Binding-site contacts:
Ligand atom C5 contacts residue GLN214 of chain 1.A at 3.4 Å.
Ligand atom O6 contacts residue TYR254 of chain 1.A at 3.4 Å (h-bond).
Ligand atom C1 contacts residue GLN214 of chain 1.A at 3.3 Å.
Ligand atom N2 contacts residue ALA213 of chain 1.A at 3.9 Å.
Ligand atom C2 contacts residue SER263 of chain 1.A at 3.9 Å.
Ligand atom C8 contacts residue SER263 of chain 1.A at 3.8 Å.
Ligand atom C3 contacts residue PHE217 of chain 1.A at 3.5 Å (hydrophobic).
Ligand atom N2 contacts residue SER263 of chain 1.A at 3.0 Å (h-bond).
Ligand atom C1 contacts residue ASN266 of chain 1.A at 1.4 Å.
Ligand atom C7 contacts residue SER263 of chain 1.A at 3.9 Å.
Ligand atom N2 contacts residue ASN266 of chain 1.A at 2.9 Å (h-bond).
Ligand atom C2 contacts residue PHE217 of chain 1.A at 3.9 Å (hydrophobic).
Ligand atom C1 contacts residue PHE217 of chain 1.A at 3.9 Å (hydrophobic).
Ligand atom O3 contacts residue ALA213 of chain 1.A at 3.5 Å.
Ligand atom N2 contacts residue PHE217 of chain 1.A at 3.3 Å.
Ligand atom C8 contacts residue LEU264 of chain 1.A at 3.7 Å (hydrophobic).
Ligand atom C5 contacts residue ASN266 of chain 1.A at 3.6 Å.
Ligand atom O2 contacts residue GLN214 of chain 1.A at 4.0 Å.
Ligand atom C3 contacts residue SER263 of chain 1.A at 3.8 Å.
Ligand atom C8 contacts residue ALA213 of chain 1.A at 4.0 Å (hydrophobic).
Ligand atom C3 contacts residue ASN266 of chain 1.A at 3.8 Å.
Ligand atom O5 contacts residue TYR254 of chain 1.A at 3.9 Å.
Ligand atom O7 contacts residue ASN266 of chain 1.A at 2.9 Å (h-bond).
Ligand atom C6 contacts residue GLN214 of chain 1.A at 3.3 Å.
Ligand atom C5 contacts residue TYR254 of chain 1.A at 4.0 Å (hydrophobic).
Ligand atom C4 contacts residue GLN214 of chain 1.A at 4.1 Å.
Ligand atom O2 contacts residue GLN214 of chain 1.A at 3.2 Å.
Ligand atom O5 contacts residue GLN214 of chain 1.A at 2.4 Å (h-bond).
Ligand atom O5 contacts residue ASN266 of chain 1.A at 2.3 Å (h-bond).
Ligand atom C8 contacts residue PHE217 of chain 1.A at 3.9 Å (hydrophobic).
Ligand atom C7 contacts residue ASN266 of chain 1.A at 3.1 Å.
Ligand atom O3 contacts residue PHE217 of chain 1.A at 3.9 Å.
Ligand atom C2 contacts residue ASN266 of chain 1.A at 2.5 Å.
Ligand atom O4 contacts residue GLN214 of chain 1.A at 3.2 Å (h-bond).
Ligand atom C3 contacts residue GLN214 of chain 1.A at 3.3 Å.
Ligand atom C6 contacts residue PHE217 of chain 1.A at 3.3 Å (hydrophobic).
Ligand atom O6 contacts residue PHE217 of chain 1.A at 3.5 Å.
Ligand atom O3 contacts residue GLN214 of chain 1.A at 2.6 Å (h-bond).
Ligand atom C2 contacts residue GLN214 of chain 1.A at 4.0 Å.
Ligand atom C6 contacts residue TYR254 of chain 1.A at 3.3 Å (hydrophobic).

A protein and the small-molecule ligand that binds it are described below.
Small molecule (SMILES): CC(=O)N[C@H]1[C@H](O[C@H]2[C@H](O)[C@@H](NC(C)=O)CO[C@@H]2CO)O[C@H](CO)[C@@H](O[C@@H]2O[C@H](CO[C@H]3O[C@H](CO)[C@@H](O)[C@H](O[C@H]4O[C@H](CO)[C@@H](O)[C@H](O)[C@@H]4O)[C@@H]3O)[C@@H](O)[C@H](O[C@H]3O[C@H](CO)[C@@H](O)[C@H](O)[C@@H]3O)[C@@H]2O)[C@@H]1O

Sequence of chain 1.A:
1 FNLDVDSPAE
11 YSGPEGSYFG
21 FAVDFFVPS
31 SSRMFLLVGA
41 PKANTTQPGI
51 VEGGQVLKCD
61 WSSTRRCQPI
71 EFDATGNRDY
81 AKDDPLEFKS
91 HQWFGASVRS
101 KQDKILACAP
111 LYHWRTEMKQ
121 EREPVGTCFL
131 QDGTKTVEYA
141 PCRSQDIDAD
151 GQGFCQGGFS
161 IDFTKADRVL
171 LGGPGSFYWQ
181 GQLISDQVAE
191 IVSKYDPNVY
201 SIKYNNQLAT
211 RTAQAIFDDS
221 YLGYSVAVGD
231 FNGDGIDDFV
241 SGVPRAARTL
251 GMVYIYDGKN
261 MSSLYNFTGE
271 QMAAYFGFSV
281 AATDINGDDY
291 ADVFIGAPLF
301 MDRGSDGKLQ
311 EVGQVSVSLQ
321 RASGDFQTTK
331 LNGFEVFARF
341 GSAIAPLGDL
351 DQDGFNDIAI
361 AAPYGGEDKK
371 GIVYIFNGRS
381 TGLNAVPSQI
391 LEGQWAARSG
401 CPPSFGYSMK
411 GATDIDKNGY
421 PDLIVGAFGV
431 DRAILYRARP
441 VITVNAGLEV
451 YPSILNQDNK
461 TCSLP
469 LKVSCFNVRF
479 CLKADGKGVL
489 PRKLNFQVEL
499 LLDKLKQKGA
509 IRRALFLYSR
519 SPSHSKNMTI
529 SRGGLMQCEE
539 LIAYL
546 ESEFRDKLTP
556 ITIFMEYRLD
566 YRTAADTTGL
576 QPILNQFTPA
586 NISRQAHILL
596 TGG